The small molecule below binds the protein below.
Small molecule (SMILES): OC[C@H]1O[C@@H](O[C@H]2[C@H](O)[C@@H](O)[C@H](O[C@H]3[C@H](O)[C@@H](O)[C@H](O[C@H]4[C@H](O)[C@@H](O)[C@H](O[C@H]5[C@H](O)[C@@H](O)[C@H](O)O[C@@H]5CO)O[C@@H]4CO)O[C@@H]3CO)O[C@@H]2CO)[C@H](O)[C@@H](O)[C@@H]1O

Sequence of chain 1.A:
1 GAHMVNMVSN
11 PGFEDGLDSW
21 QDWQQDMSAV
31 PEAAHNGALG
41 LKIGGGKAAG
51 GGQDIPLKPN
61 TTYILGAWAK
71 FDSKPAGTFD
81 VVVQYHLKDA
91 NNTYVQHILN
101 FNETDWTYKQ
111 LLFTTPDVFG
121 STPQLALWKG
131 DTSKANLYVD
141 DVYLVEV

Binding-site contacts:
Ligand atom C4 contacts residue GLN96 of chain 1.A at 3.8 Å.
Ligand atom O5 contacts residue ILE98 of chain 1.A at 3.8 Å.
Ligand atom C3 contacts residue GLN96 of chain 1.A at 3.5 Å.
Ligand atom C6 contacts residue VAL82 of chain 1.A at 3.8 Å (hydrophobic).
Ligand atom C4 contacts residue ILE98 of chain 1.A at 3.8 Å (hydrophobic).
Ligand atom C5 contacts residue TRP128 of chain 1.A at 3.8 Å (hydrophobic).
Ligand atom C5 contacts residue ILE98 of chain 1.A at 3.8 Å (hydrophobic).
Ligand atom C2 contacts residue TRP128 of chain 1.A at 3.7 Å (hydrophobic).
Ligand atom C4 contacts residue TRP23 of chain 1.A at 3.8 Å (hydrophobic).
Ligand atom O2 contacts residue GLN84 of chain 1.A at 2.7 Å (h-bond).
Ligand atom O6 contacts residue GLN84 of chain 1.A at 3.6 Å.
Ligand atom O3 contacts residue GLN24 of chain 1.A at 3.0 Å (h-bond).
Ligand atom O4 contacts residue GLN96 of chain 1.A at 2.9 Å (h-bond).
Ligand atom O2 contacts residue VAL82 of chain 1.A at 3.7 Å.
Ligand atom O3 contacts residue ILE98 of chain 1.A at 3.8 Å.
Ligand atom O6 contacts residue GLN124 of chain 1.A at 2.7 Å (h-bond).
Ligand atom O6 contacts residue TRP23 of chain 1.A at 2.9 Å (h-bond).
Ligand atom C6 contacts residue ASP80 of chain 1.A at 3.4 Å.
Ligand atom O3 contacts residue ALA126 of chain 1.A at 3.5 Å.
Ligand atom C6 contacts residue TRP128 of chain 1.A at 3.9 Å (hydrophobic).
Ligand atom O6 contacts residue TRP128 of chain 1.A at 3.6 Å.
Ligand atom C5 contacts residue GLN96 of chain 1.A at 3.8 Å.
Ligand atom C2 contacts residue GLN96 of chain 1.A at 3.6 Å.
Ligand atom O3 contacts residue TRP23 of chain 1.A at 3.7 Å.
Ligand atom C2 contacts residue GLN84 of chain 1.A at 3.4 Å.
Ligand atom C6 contacts residue TRP23 of chain 1.A at 3.4 Å (hydrophobic).
Ligand atom C1 contacts residue TRP23 of chain 1.A at 3.9 Å (hydrophobic).
Ligand atom C1 contacts residue GLN96 of chain 1.A at 3.9 Å.
Ligand atom O3 contacts residue GLN84 of chain 1.A at 3.0 Å (h-bond).
Ligand atom O4 contacts residue TRP128 of chain 1.A at 3.7 Å.
Ligand atom O2 contacts residue TRP128 of chain 1.A at 3.2 Å.
Ligand atom C6 contacts residue GLN124 of chain 1.A at 3.4 Å.
Ligand atom O2 contacts residue GLN96 of chain 1.A at 3.3 Å (h-bond).
Ligand atom C2 contacts residue TRP23 of chain 1.A at 3.8 Å (hydrophobic).
Ligand atom O2 contacts residue ASN100 of chain 1.A at 2.8 Å (h-bond).
Ligand atom O6 contacts residue GLN24 of chain 1.A at 3.1 Å (h-bond).
Ligand atom C2 contacts residue ASN100 of chain 1.A at 3.6 Å.
Ligand atom O6 contacts residue ASP80 of chain 1.A at 2.6 Å (salt-bridge).
Ligand atom O5 contacts residue TRP23 of chain 1.A at 3.5 Å.
Ligand atom O3 contacts residue ASN100 of chain 1.A at 3.1 Å (h-bond).